Sequence of chain 1.A:
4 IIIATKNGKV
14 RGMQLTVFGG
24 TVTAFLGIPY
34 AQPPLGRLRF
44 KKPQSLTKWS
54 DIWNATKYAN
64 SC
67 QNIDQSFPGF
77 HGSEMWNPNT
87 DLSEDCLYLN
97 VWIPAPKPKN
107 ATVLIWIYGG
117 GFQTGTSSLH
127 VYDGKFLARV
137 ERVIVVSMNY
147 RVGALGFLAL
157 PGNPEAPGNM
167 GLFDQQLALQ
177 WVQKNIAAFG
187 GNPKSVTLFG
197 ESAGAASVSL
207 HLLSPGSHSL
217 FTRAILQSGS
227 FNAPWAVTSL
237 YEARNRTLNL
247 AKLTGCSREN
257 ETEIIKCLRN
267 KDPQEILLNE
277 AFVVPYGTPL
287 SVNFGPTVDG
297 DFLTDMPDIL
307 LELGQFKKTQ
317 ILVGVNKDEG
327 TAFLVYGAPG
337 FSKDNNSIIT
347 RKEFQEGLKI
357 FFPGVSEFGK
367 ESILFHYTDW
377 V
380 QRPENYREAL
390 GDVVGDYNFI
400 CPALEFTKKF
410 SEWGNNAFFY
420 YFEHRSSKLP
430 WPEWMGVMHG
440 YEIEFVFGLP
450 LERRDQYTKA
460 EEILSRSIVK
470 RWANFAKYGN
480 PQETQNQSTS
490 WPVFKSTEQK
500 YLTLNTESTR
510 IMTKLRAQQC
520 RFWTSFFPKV

The protein below binds the small molecule below.
Small molecule (SMILES): CC(=O)N[C@H]1[C@H](O[C@H]2[C@H](O)[C@@H](NC(C)=O)CO[C@@H]2CO)O[C@H](CO)[C@@H](O)[C@@H]1O

Binding-site contacts:
Ligand atom O7 contacts residue ASN341 of chain 1.A at 4.3 Å.
Ligand atom O5 contacts residue SER338 of chain 1.A at 3.3 Å.
Ligand atom C1 contacts residue GLY336 of chain 1.A at 4.2 Å.
Ligand atom C6 contacts residue SER338 of chain 1.A at 4.3 Å.
Ligand atom C2 contacts residue ASN341 of chain 1.A at 2.3 Å.
Ligand atom C5 contacts residue SER338 of chain 1.A at 4.0 Å.
Ligand atom C3 contacts residue GLY336 of chain 1.A at 4.2 Å.
Ligand atom O7 contacts residue ASN342 of chain 1.A at 3.7 Å.
Ligand atom O4 contacts residue GLY336 of chain 1.A at 4.1 Å.
Ligand atom C8 contacts residue ASN341 of chain 1.A at 3.2 Å.
Ligand atom N2 contacts residue GLY336 of chain 1.A at 4.4 Å.
Ligand atom C4 contacts residue ASN341 of chain 1.A at 4.2 Å.
Ligand atom C5 contacts residue PHE337 of chain 1.A at 4.3 Å (hydrophobic).
Ligand atom C3 contacts residue ASN341 of chain 1.A at 3.7 Å.
Ligand atom O7 contacts residue GLY336 of chain 1.A at 2.8 Å (h-bond).
Ligand atom C7 contacts residue ASN341 of chain 1.A at 3.3 Å.
Ligand atom C7 contacts residue ASN342 of chain 1.A at 4.4 Å.
Ligand atom C5 contacts residue ASN341 of chain 1.A at 3.6 Å.
Ligand atom C7 contacts residue GLY336 of chain 1.A at 4.0 Å.
Ligand atom N2 contacts residue ASN341 of chain 1.A at 2.9 Å (h-bond).
Ligand atom O7 contacts residue ILE344 of chain 1.A at 4.2 Å.
Ligand atom C1 contacts residue SER338 of chain 1.A at 3.8 Å.
Ligand atom C5 contacts residue GLY336 of chain 1.A at 4.5 Å.
Ligand atom O5 contacts residue ASN341 of chain 1.A at 2.3 Å (h-bond).
Ligand atom O6 contacts residue GLU349 of chain 1.A at 3.8 Å.
Ligand atom C2 contacts residue GLY336 of chain 1.A at 4.5 Å.
Ligand atom C1 contacts residue ASN341 of chain 1.A at 1.4 Å.
Ligand atom O7 contacts residue PRO335 of chain 1.A at 3.8 Å.
Ligand atom O7 contacts residue SER343 of chain 1.A at 4.4 Å.